Binding-site contacts:
Ligand atom OAD contacts residue THR93 of chain 1.A at 3.3 Å (h-bond).
Ligand atom OAF contacts residue THR93 of chain 1.A at 3.3 Å (h-bond).
Ligand atom N7 contacts residue LEU90 of chain 1.A at 3.8 Å.
Ligand atom N2 contacts residue ILE135 of chain 1.A at 3.0 Å (h-bond).
Ligand atom N7 contacts residue ASP92 of chain 1.A at 3.6 Å.
Ligand atom OAD contacts residue THR96 of chain 1.A at 2.9 Å (h-bond).
Ligand atom OAG contacts residue GLY94 of chain 1.A at 3.8 Å.
Ligand atom OAD contacts residue GLY94 of chain 1.A at 3.8 Å.
Ligand atom CAI contacts residue THR96 of chain 1.A at 3.5 Å.
Ligand atom OAD contacts residue GLY95 of chain 1.A at 3.1 Å (h-bond).
Ligand atom N2 contacts residue TRP134 of chain 1.A at 3.7 Å.
Ligand atom C2 contacts residue TRP134 of chain 1.A at 3.6 Å (hydrophobic).
Ligand atom PAX contacts residue THR93 of chain 1.A at 3.4 Å.
Ligand atom C5 contacts residue LEU90 of chain 1.A at 3.5 Å (hydrophobic).
Ligand atom N7 contacts residue LYS115 of chain 1.A at 3.0 Å (salt-bridge).
Ligand atom C6 contacts residue ILE135 of chain 1.A at 3.5 Å (hydrophobic).
Ligand atom O6 contacts residue LYS115 of chain 1.A at 2.7 Å (salt-bridge).
Ligand atom N1 contacts residue TRP134 of chain 1.A at 3.3 Å.
Ligand atom C6 contacts residue TRP134 of chain 1.A at 3.3 Å (hydrophobic).
Ligand atom N1 contacts residue ILE135 of chain 1.A at 2.9 Å (h-bond).
Ligand atom OAB contacts residue THR96 of chain 1.A at 3.2 Å (h-bond).
Ligand atom OAF contacts residue VAL91 of chain 1.A at 3.6 Å.
Ligand atom OAG contacts residue THR93 of chain 1.A at 2.7 Å (h-bond).
Ligand atom O6 contacts residue THR133 of chain 1.A at 3.1 Å (h-bond).
Ligand atom N3 contacts residue LEU90 of chain 1.A at 3.8 Å.
Ligand atom OAG contacts residue ASP92 of chain 1.A at 3.4 Å.
Ligand atom PAX contacts residue GLY94 of chain 1.A at 3.7 Å.
Ligand atom CAO contacts residue THR96 of chain 1.A at 3.8 Å.
Ligand atom C4 contacts residue LEU90 of chain 1.A at 3.4 Å (hydrophobic).
Ligand atom PAX contacts residue ASP92 of chain 1.A at 3.8 Å.
Ligand atom OAF contacts residue ASP92 of chain 1.A at 2.8 Å (salt-bridge).
Ligand atom C2 contacts residue ILE135 of chain 1.A at 3.4 Å (hydrophobic).
Ligand atom O6 contacts residue ILE135 of chain 1.A at 3.1 Å (h-bond).
Ligand atom O6 contacts residue TRP134 of chain 1.A at 3.2 Å.
Ligand atom CAI contacts residue LEU90 of chain 1.A at 3.8 Å (hydrophobic).
Ligand atom OAF contacts residue GLY94 of chain 1.A at 2.8 Å (h-bond).
Ligand atom N9 contacts residue LEU90 of chain 1.A at 3.7 Å.
Ligand atom C6 contacts residue LYS115 of chain 1.A at 3.5 Å.
Ligand atom C5 contacts residue LYS115 of chain 1.A at 3.5 Å.
Ligand atom C8 contacts residue ASP92 of chain 1.A at 3.1 Å.

Sequence of chain 1.A:
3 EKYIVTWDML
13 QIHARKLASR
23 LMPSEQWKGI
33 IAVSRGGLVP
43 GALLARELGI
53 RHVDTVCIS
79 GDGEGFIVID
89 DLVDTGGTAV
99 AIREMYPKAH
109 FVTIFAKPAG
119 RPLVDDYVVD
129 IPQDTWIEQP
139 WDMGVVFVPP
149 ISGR

A small-molecule ligand and the protein it binds are described below.
Small molecule (SMILES): Nc1nc2c(ncn2[C@H]2CN(C(=O)CP(=O)(O)O)C[C@H]2O)c(=O)[nH]1